Sequence of chain 2.A:
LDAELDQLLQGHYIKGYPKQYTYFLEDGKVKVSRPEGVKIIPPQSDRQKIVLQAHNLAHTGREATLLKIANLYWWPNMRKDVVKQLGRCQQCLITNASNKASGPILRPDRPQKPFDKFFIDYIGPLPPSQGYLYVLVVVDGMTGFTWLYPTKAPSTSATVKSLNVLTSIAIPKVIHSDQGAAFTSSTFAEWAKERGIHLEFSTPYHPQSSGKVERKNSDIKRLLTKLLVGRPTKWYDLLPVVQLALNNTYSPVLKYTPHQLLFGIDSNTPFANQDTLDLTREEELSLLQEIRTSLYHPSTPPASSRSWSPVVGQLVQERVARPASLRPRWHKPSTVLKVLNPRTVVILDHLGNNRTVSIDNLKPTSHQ

A small-molecule ligand and the protein it binds are described below.
Small molecule (SMILES): O=C1c2ccc(O)c(O)c2C(=O)N1Cc1ccc(F)c(Cl)c1

Binding-site contacts:
Ligand atom CAQ contacts residue PRO217 of chain 2.A at 3.9 Å (hydrophobic).
Ligand atom CAO contacts residue ASP188 of chain 2.A at 3.9 Å.
Ligand atom OAD contacts residue TYR132 of chain 2.A at 4.2 Å.
Ligand atom CAO contacts residue MG1 of chain 2.K at 3.0 Å.
Ligand atom CAU contacts residue GLU224 of chain 2.A at 4.1 Å.
Ligand atom CAU contacts residue MG1 of chain 2.J at 4.2 Å.
Ligand atom CAT contacts residue PRO217 of chain 2.A at 4.0 Å (hydrophobic).
Ligand atom CAO contacts residue GLU224 of chain 2.A at 4.0 Å.
Ligand atom CAU contacts residue MG1 of chain 2.K at 3.3 Å.
Ligand atom CL contacts residue PRO217 of chain 2.A at 3.8 Å.
Ligand atom CAR contacts residue PRO217 of chain 2.A at 3.7 Å (hydrophobic).
Ligand atom CL contacts residue GLN218 of chain 2.A at 3.9 Å.
Ligand atom CAG contacts residue MG1 of chain 2.J at 4.2 Å.
Ligand atom CAK contacts residue PRO217 of chain 2.A at 3.4 Å (hydrophobic).
Ligand atom OAD contacts residue GLU224 of chain 2.A at 3.3 Å (salt-bridge).
Ligand atom OAB contacts residue GLU224 of chain 2.A at 2.8 Å (salt-bridge).
Ligand atom CAM contacts residue ASP188 of chain 2.A at 3.7 Å.
Ligand atom OAD contacts residue ASP131 of chain 2.A at 3.1 Å (salt-bridge).
Ligand atom CAS contacts residue MG1 of chain 2.K at 2.9 Å.
Ligand atom CAM contacts residue MG1 of chain 2.J at 2.8 Å.
Ligand atom CAS contacts residue PRO217 of chain 2.A at 4.2 Å (hydrophobic).
Ligand atom OAD contacts residue MG1 of chain 2.K at 2.1 Å.
Ligand atom CAP contacts residue PRO217 of chain 2.A at 3.5 Å (hydrophobic).
Ligand atom OAD contacts residue ASP188 of chain 2.A at 3.4 Å (salt-bridge).
Ligand atom OAA contacts residue PRO217 of chain 2.A at 4.0 Å.
Ligand atom OAB contacts residue ASP131 of chain 2.A at 4.1 Å.
Ligand atom CAI contacts residue PRO217 of chain 2.A at 4.2 Å (hydrophobic).
Ligand atom OAD contacts residue MG1 of chain 2.J at 2.1 Å.
Ligand atom CAO contacts residue MG1 of chain 2.J at 2.8 Å.
Ligand atom NAV contacts residue PRO217 of chain 2.A at 3.9 Å.
Ligand atom OAC contacts residue ASP131 of chain 2.A at 4.2 Å.
Ligand atom CAS contacts residue GLU224 of chain 2.A at 3.7 Å.
Ligand atom OAC contacts residue MG1 of chain 2.J at 2.0 Å.
Ligand atom CL contacts residue GLU224 of chain 2.A at 3.6 Å.
Ligand atom FAE contacts residue GLN218 of chain 2.A at 3.5 Å.
Ligand atom OAC contacts residue ASP188 of chain 2.A at 3.0 Å (salt-bridge).
Ligand atom OAB contacts residue MG1 of chain 2.K at 2.0 Å.
Ligand atom CAN contacts residue PRO217 of chain 2.A at 4.0 Å (hydrophobic).
Ligand atom CAK contacts residue GLU224 of chain 2.A at 4.2 Å.
Ligand atom NAV contacts residue MG1 of chain 2.K at 4.2 Å.